Binding-site contacts:
Ligand atom CAK contacts residue ALA133 of chain 1.B at 4.3 Å (hydrophobic).
Ligand atom CAI contacts residue ALA133 of chain 1.B at 4.2 Å (hydrophobic).
Ligand atom CAN contacts residue ASN134 of chain 1.B at 4.4 Å.
Ligand atom OAA contacts residue LYS125 of chain 1.B at 4.0 Å.
Ligand atom OAB contacts residue LYS125 of chain 1.B at 3.1 Å.
Ligand atom CAE contacts residue SER135 of chain 1.B at 3.5 Å.
Ligand atom CAE contacts residue GLN136 of chain 1.B at 4.3 Å.
Ligand atom OAD contacts residue LYS125 of chain 1.B at 2.8 Å (salt-bridge).
Ligand atom CAM contacts residue ALA133 of chain 1.B at 4.2 Å (hydrophobic).
Ligand atom SAO contacts residue PRO124 of chain 1.B at 4.0 Å.
Ligand atom CAI contacts residue SER135 of chain 1.B at 4.5 Å.
Ligand atom CAH contacts residue GLN136 of chain 1.B at 3.8 Å.
Ligand atom CAF contacts residue SER135 of chain 1.B at 3.7 Å.
Ligand atom CAE contacts residue THR89 of chain 1.A at 4.3 Å.
Ligand atom OAA contacts residue PRO124 of chain 1.B at 4.4 Å.
Ligand atom NAL contacts residue ALA133 of chain 1.B at 2.7 Å (h-bond).
Ligand atom SAO contacts residue LYS125 of chain 1.B at 3.6 Å.
Ligand atom CAG contacts residue ASN134 of chain 1.B at 3.8 Å.
Ligand atom CAH contacts residue SER135 of chain 1.B at 4.2 Å.
Ligand atom CAI contacts residue ASN134 of chain 1.B at 3.5 Å.
Ligand atom CAE contacts residue ALA64 of chain 1.A at 4.0 Å (hydrophobic).
Ligand atom CAF contacts residue THR89 of chain 1.A at 3.9 Å.
Ligand atom OAB contacts residue SER123 of chain 1.B at 4.4 Å.
Ligand atom CAF contacts residue ILE137 of chain 1.B at 3.8 Å (hydrophobic).
Ligand atom OAD contacts residue SER123 of chain 1.B at 3.0 Å (h-bond).
Ligand atom CAN contacts residue ALA133 of chain 1.B at 3.6 Å (hydrophobic).
Ligand atom CAH contacts residue ILE137 of chain 1.B at 4.1 Å (hydrophobic).
Ligand atom CAG contacts residue ALA64 of chain 1.A at 3.4 Å (hydrophobic).
Ligand atom CAK contacts residue PRO124 of chain 1.B at 4.0 Å (hydrophobic).
Ligand atom CAE contacts residue PHE60 of chain 1.A at 4.2 Å (hydrophobic).
Ligand atom OAD contacts residue PRO124 of chain 1.B at 3.1 Å.
Ligand atom CAE contacts residue ASN134 of chain 1.B at 3.9 Å.
Ligand atom CAH contacts residue ASN134 of chain 1.B at 4.3 Å.
Ligand atom NAL contacts residue ASN134 of chain 1.B at 4.1 Å.
Ligand atom CAF contacts residue GLN136 of chain 1.B at 3.9 Å.
Ligand atom SAO contacts residue SER123 of chain 1.B at 4.1 Å.
Ligand atom CAH contacts residue ALA133 of chain 1.B at 3.4 Å (hydrophobic).
Ligand atom CAK contacts residue SER123 of chain 1.B at 4.2 Å.
Ligand atom CAJ contacts residue ALA133 of chain 1.B at 3.4 Å (hydrophobic).

A protein and the small-molecule ligand that binds it are described below.
Small molecule (SMILES): O=S(=O)(O)C[C@H](O)CNC1CCCCC1

Sequence of chain 1.B:
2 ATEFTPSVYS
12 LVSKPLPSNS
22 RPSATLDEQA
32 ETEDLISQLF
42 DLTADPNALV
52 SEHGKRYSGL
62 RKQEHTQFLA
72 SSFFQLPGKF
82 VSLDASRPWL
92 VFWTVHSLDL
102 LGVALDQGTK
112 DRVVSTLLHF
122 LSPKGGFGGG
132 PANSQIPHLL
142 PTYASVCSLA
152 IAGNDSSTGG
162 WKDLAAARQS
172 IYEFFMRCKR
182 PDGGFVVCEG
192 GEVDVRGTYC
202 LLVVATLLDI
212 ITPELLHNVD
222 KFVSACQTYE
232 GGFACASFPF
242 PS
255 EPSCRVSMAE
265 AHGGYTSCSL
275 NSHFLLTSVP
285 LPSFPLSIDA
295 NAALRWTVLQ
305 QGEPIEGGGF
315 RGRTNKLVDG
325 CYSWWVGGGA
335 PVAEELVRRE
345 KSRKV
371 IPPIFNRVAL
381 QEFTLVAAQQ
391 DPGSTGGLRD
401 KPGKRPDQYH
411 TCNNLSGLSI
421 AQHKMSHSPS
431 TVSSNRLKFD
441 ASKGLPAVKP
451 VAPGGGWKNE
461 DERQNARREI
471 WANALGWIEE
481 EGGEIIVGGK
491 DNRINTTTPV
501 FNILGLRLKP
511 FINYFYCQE

Sequence of chain 1.A:
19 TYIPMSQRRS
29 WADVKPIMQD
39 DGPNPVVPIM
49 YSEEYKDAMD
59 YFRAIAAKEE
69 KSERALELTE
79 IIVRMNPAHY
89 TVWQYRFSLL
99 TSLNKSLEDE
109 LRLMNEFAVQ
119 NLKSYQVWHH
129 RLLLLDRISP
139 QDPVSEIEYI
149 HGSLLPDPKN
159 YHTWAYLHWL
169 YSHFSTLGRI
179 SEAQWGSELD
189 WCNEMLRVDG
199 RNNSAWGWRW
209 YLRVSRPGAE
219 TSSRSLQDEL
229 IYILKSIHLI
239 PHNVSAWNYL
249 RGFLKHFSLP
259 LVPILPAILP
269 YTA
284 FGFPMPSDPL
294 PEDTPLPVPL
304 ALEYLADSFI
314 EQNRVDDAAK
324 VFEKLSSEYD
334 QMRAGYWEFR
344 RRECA